Sequence of chain 1.A:
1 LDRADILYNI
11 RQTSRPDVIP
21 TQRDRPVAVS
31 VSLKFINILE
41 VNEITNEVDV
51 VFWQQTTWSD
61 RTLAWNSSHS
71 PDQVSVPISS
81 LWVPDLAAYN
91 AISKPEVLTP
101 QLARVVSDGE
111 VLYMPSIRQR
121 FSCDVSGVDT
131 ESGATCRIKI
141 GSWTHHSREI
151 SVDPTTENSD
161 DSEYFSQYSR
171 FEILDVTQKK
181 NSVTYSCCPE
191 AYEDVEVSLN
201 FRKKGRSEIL

Sequence of chain 1.C:
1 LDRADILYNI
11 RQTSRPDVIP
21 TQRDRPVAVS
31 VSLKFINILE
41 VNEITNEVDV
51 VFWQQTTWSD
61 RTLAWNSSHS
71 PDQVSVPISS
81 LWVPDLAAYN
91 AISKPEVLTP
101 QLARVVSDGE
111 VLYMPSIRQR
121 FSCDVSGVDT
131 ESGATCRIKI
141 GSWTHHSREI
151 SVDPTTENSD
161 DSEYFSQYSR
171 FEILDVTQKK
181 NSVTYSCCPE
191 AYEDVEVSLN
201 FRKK

Binding-site contacts:
Ligand atom C5 contacts residue TRP143 of chain 1.A at 4.2 Å (hydrophobic).
Ligand atom N1 contacts residue SER142 of chain 1.A at 3.8 Å.
Ligand atom N2 contacts residue TRP143 of chain 1.A at 3.3 Å (h-bond).
Ligand atom C4 contacts residue TRP143 of chain 1.A at 4.0 Å (hydrophobic).
Ligand atom N2 contacts residue MET114 of chain 1.C at 3.3 Å.
Ligand atom C7 contacts residue THR144 of chain 1.A at 4.1 Å.
Ligand atom C7 contacts residue MET114 of chain 1.C at 3.7 Å (hydrophobic).
Ligand atom C10 contacts residue ARG104 of chain 1.C at 4.2 Å.
Ligand atom N3 contacts residue TRP143 of chain 1.A at 4.0 Å.
Ligand atom C3 contacts residue TYR192 of chain 1.A at 3.7 Å (hydrophobic).
Ligand atom C1 contacts residue TRP53 of chain 1.C at 4.3 Å (hydrophobic).
Ligand atom N3 contacts residue THR144 of chain 1.A at 3.6 Å.
Ligand atom N1 contacts residue TYR89 of chain 1.A at 2.9 Å (h-bond).
Ligand atom C2 contacts residue TYR89 of chain 1.A at 3.5 Å (hydrophobic).
Ligand atom C9 contacts residue LEU112 of chain 1.C at 4.1 Å (hydrophobic).
Ligand atom C5 contacts residue CYS187 of chain 1.A at 3.8 Å (hydrophobic).
Ligand atom C6 contacts residue LEU112 of chain 1.C at 3.9 Å (hydrophobic).
Ligand atom N1 contacts residue TRP143 of chain 1.A at 2.7 Å (h-bond).
Ligand atom C9 contacts residue MET114 of chain 1.C at 3.9 Å (hydrophobic).
Ligand atom C9 contacts residue CYS188 of chain 1.A at 4.1 Å (hydrophobic).
Ligand atom C10 contacts residue LEU112 of chain 1.C at 3.6 Å (hydrophobic).
Ligand atom C3 contacts residue TRP143 of chain 1.A at 3.6 Å (hydrophobic).
Ligand atom C3 contacts residue TYR185 of chain 1.A at 3.7 Å (hydrophobic).
Ligand atom C7 contacts residue TRP143 of chain 1.A at 3.4 Å (hydrophobic).
Ligand atom C5 contacts residue MET114 of chain 1.C at 3.4 Å (hydrophobic).
Ligand atom C8 contacts residue MET114 of chain 1.C at 3.5 Å (hydrophobic).
Ligand atom C9 contacts residue TRP143 of chain 1.A at 3.8 Å (hydrophobic).
Ligand atom C1 contacts residue MET114 of chain 1.C at 3.9 Å (hydrophobic).
Ligand atom C9 contacts residue TYR192 of chain 1.A at 4.1 Å (hydrophobic).
Ligand atom C2 contacts residue TRP53 of chain 1.C at 4.1 Å (hydrophobic).
Ligand atom C6 contacts residue THR144 of chain 1.A at 3.8 Å.
Ligand atom N3 contacts residue MET114 of chain 1.C at 3.9 Å.
Ligand atom C2 contacts residue TRP143 of chain 1.A at 3.4 Å (hydrophobic).
Ligand atom C6 contacts residue ARG104 of chain 1.C at 4.1 Å.
Ligand atom C8 contacts residue TRP143 of chain 1.A at 3.2 Å (hydrophobic).
Ligand atom C4 contacts residue TYR185 of chain 1.A at 3.7 Å (hydrophobic).
Ligand atom C3 contacts residue TYR89 of chain 1.A at 3.1 Å (hydrophobic).
Ligand atom C9 contacts residue CYS187 of chain 1.A at 4.3 Å (hydrophobic).
Ligand atom C4 contacts residue TYR192 of chain 1.A at 3.8 Å (hydrophobic).
Ligand atom C1 contacts residue TRP143 of chain 1.A at 3.3 Å (hydrophobic).

A small-molecule ligand and the protein it binds are described below.
Small molecule (SMILES): c1cncc(N2CCCNCC2)c1